A small-molecule ligand and the protein it binds are described below.
Small molecule (SMILES): Oc1cccc(O)c1

Sequence of chain 1.Z:
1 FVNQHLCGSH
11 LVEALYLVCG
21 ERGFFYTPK

Binding-site contacts:
Ligand atom C4 contacts residue ALA14 of chain 1.HA at 4.5 Å (hydrophobic).
Ligand atom C5 contacts residue LEU6 of chain 1.JA at 3.9 Å (hydrophobic).
Ligand atom O3 contacts residue ALA14 of chain 1.HA at 3.4 Å.
Ligand atom C4 contacts residue HIS5 of chain 1.JA at 3.8 Å.
Ligand atom O1 contacts residue SER9 of chain 1.GA at 3.6 Å (h-bond).
Ligand atom C2 contacts residue ILE10 of chain 1.GA at 4.3 Å (hydrophobic).
Ligand atom C5 contacts residue LEU11 of chain 1.HA at 3.6 Å (hydrophobic).
Ligand atom O1 contacts residue CYS11 of chain 1.GA at 2.8 Å (h-bond).
Ligand atom C3 contacts residue ALA14 of chain 1.HA at 4.2 Å (hydrophobic).
Ligand atom C2 contacts residue HIS5 of chain 1.JA at 3.6 Å.
Ligand atom C1 contacts residue LEU11 of chain 1.HA at 4.1 Å (hydrophobic).
Ligand atom C5 contacts residue HIS5 of chain 1.JA at 4.2 Å.
Ligand atom C1 contacts residue CYS11 of chain 1.GA at 3.9 Å (hydrophobic).
Ligand atom C6 contacts residue CYS6 of chain 1.GA at 3.2 Å (hydrophobic).
Ligand atom C2 contacts residue CYS11 of chain 1.GA at 3.5 Å (hydrophobic).
Ligand atom C1 contacts residue ILE10 of chain 1.GA at 4.5 Å (hydrophobic).
Ligand atom C4 contacts residue HIS10 of chain 1.HA at 3.8 Å.
Ligand atom O3 contacts residue LEU16 of chain 1.GA at 3.9 Å.
Ligand atom C1 contacts residue CYS6 of chain 1.GA at 3.4 Å (hydrophobic).
Ligand atom C5 contacts residue CYS7 of chain 1.HA at 4.1 Å (hydrophobic).
Ligand atom C5 contacts residue HIS10 of chain 1.HA at 3.9 Å.
Ligand atom O1 contacts residue VAL2 of chain 1.JA at 4.0 Å.
Ligand atom C4 contacts residue LEU11 of chain 1.HA at 3.9 Å (hydrophobic).
Ligand atom C4 contacts residue LEU6 of chain 1.JA at 4.5 Å (hydrophobic).
Ligand atom C6 contacts residue HIS5 of chain 1.JA at 4.3 Å.
Ligand atom C2 contacts residue LEU11 of chain 1.HA at 4.5 Å (hydrophobic).
Ligand atom C3 contacts residue HIS5 of chain 1.JA at 3.3 Å.
Ligand atom C3 contacts residue LEU11 of chain 1.HA at 4.5 Å (hydrophobic).
Ligand atom O3 contacts residue LEU17 of chain 1.Z at 3.6 Å.
Ligand atom O1 contacts residue ILE10 of chain 1.GA at 3.4 Å.
Ligand atom C6 contacts residue CYS7 of chain 1.HA at 3.9 Å (hydrophobic).
Ligand atom C6 contacts residue VAL2 of chain 1.JA at 4.1 Å (hydrophobic).
Ligand atom C3 contacts residue LEU16 of chain 1.GA at 4.2 Å (hydrophobic).
Ligand atom C6 contacts residue LEU11 of chain 1.HA at 3.6 Å (hydrophobic).
Ligand atom C1 contacts residue HIS5 of chain 1.JA at 4.0 Å.
Ligand atom O1 contacts residue CYS6 of chain 1.GA at 2.6 Å (h-bond).
Ligand atom C2 contacts residue LEU16 of chain 1.GA at 4.4 Å (hydrophobic).
Ligand atom O3 contacts residue HIS5 of chain 1.JA at 3.1 Å (h-bond).
Ligand atom C1 contacts residue VAL2 of chain 1.JA at 4.3 Å (hydrophobic).
Ligand atom O3 contacts residue CYS11 of chain 1.GA at 4.5 Å.

Sequence of chain 1.HA:
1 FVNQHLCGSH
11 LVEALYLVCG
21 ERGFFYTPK

Sequence of chain 1.JA:
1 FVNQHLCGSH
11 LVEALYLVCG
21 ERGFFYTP

Sequence of chain 1.GA:
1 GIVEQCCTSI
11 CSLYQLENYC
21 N